A protein and the small-molecule ligand that binds it are described below.
Small molecule (SMILES): O=[N+]([O-])c1ccc(O)c(O)c1

Binding-site contacts:
Ligand atom C6 contacts residue VAL107 of chain 1.A at 3.9 Å (hydrophobic).
Ligand atom C3 contacts residue EDO1 of chain 1.K at 0.9 Å.
Ligand atom C1 contacts residue LEU252 of chain 1.A at 3.8 Å (hydrophobic).
Ligand atom O8 contacts residue PHE253 of chain 1.A at 3.1 Å.
Ligand atom C1 contacts residue EDO1 of chain 1.K at 1.5 Å.
Ligand atom C4 contacts residue EDO1 of chain 1.K at 1.0 Å.
Ligand atom O8 contacts residue PRO254 of chain 1.A at 3.9 Å.
Ligand atom C5 contacts residue THR109 of chain 1.A at 3.9 Å.
Ligand atom C3 contacts residue PHE253 of chain 1.A at 4.2 Å (hydrophobic).
Ligand atom C6 contacts residue SER102 of chain 1.A at 3.9 Å.
Ligand atom O8 contacts residue EDO1 of chain 1.K at 2.2 Å (h-bond).
Ligand atom O10 contacts residue THR109 of chain 1.A at 3.8 Å.
Ligand atom O7 contacts residue VAL107 of chain 1.A at 3.5 Å.
Ligand atom C4 contacts residue THR109 of chain 1.A at 3.7 Å.
Ligand atom O8 contacts residue LEU252 of chain 1.A at 3.4 Å (h-bond).
Ligand atom O11 contacts residue THR109 of chain 1.A at 3.2 Å (h-bond).
Ligand atom O11 contacts residue SER102 of chain 1.A at 3.0 Å.
Ligand atom C1 contacts residue PHE253 of chain 1.A at 3.4 Å (hydrophobic).
Ligand atom C2 contacts residue LEU252 of chain 1.A at 4.1 Å (hydrophobic).
Ligand atom C5 contacts residue GLY103 of chain 1.A at 3.8 Å.
Ligand atom O7 contacts residue PHE253 of chain 1.A at 3.4 Å.
Ligand atom C6 contacts residue EDO1 of chain 1.K at 1.3 Å.
Ligand atom C4 contacts residue SER102 of chain 1.A at 4.3 Å.
Ligand atom O11 contacts residue EDO1 of chain 1.K at 1.5 Å.
Ligand atom O7 contacts residue LEU252 of chain 1.A at 2.7 Å (h-bond).
Ligand atom C2 contacts residue EDO1 of chain 1.K at 0.9 Å.
Ligand atom N9 contacts residue THR109 of chain 1.A at 3.3 Å (h-bond).
Ligand atom C2 contacts residue PHE253 of chain 1.A at 3.4 Å (hydrophobic).
Ligand atom C6 contacts residue PHE108 of chain 1.A at 4.2 Å (hydrophobic).
Ligand atom C2 contacts residue THR109 of chain 1.A at 4.4 Å.
Ligand atom C5 contacts residue SER102 of chain 1.A at 3.3 Å.
Ligand atom C6 contacts residue GLY103 of chain 1.A at 3.9 Å.
Ligand atom C3 contacts residue THR109 of chain 1.A at 4.0 Å.
Ligand atom C5 contacts residue EDO1 of chain 1.K at 0.5 Å.
Ligand atom O7 contacts residue EDO1 of chain 1.K at 2.8 Å (h-bond).
Ligand atom N9 contacts residue EDO1 of chain 1.K at 0.8 Å (h-bond).
Ligand atom C6 contacts residue THR109 of chain 1.A at 4.3 Å.
Ligand atom C6 contacts residue PHE253 of chain 1.A at 4.1 Å (hydrophobic).
Ligand atom N9 contacts residue SER102 of chain 1.A at 4.2 Å.
Ligand atom O10 contacts residue EDO1 of chain 1.K at 1.4 Å (h-bond).

Sequence of chain 1.A:
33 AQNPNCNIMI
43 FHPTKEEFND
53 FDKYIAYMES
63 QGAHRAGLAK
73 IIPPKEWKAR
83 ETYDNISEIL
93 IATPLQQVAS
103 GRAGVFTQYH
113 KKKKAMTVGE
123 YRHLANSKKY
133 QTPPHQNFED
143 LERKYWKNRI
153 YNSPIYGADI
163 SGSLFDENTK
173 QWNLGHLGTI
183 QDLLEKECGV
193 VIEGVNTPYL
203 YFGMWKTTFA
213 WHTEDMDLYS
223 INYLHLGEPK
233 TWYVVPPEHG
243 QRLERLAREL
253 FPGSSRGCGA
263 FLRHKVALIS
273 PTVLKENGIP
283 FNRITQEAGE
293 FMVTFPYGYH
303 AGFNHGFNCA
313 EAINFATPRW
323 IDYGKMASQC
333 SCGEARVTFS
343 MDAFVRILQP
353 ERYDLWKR